The protein below binds the small molecule below.
Small molecule (SMILES): Cc1cc(CCCCCOc2ccc(C3=N[C@@H](C)CO3)cc2)on1

Sequence of chain 49.C:
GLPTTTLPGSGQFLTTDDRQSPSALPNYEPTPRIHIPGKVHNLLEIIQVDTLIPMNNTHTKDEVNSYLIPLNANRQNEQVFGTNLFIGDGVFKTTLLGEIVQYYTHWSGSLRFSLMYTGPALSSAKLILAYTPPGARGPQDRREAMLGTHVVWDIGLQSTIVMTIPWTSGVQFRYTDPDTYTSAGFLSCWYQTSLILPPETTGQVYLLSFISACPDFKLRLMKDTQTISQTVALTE

Sequence of chain 48.C:
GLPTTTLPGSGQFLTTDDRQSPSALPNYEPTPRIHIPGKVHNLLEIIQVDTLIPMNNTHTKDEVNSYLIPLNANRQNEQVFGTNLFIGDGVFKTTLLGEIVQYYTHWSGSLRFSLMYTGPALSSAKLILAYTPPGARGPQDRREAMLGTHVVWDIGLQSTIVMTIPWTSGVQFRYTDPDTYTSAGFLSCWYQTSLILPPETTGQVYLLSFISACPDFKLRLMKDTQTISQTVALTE

Sequence of chain 48.A:
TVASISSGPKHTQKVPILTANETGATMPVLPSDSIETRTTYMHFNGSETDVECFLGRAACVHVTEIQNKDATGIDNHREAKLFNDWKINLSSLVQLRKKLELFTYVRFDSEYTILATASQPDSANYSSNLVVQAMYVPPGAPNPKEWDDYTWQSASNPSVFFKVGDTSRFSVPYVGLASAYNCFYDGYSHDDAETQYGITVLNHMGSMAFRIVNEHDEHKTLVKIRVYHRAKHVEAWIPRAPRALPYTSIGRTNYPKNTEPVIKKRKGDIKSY

Binding-site contacts:
Ligand atom CM1 contacts residue PRO174 of chain 48.A at 3.8 Å (hydrophobic).
Ligand atom C6B contacts residue TYR128 of chain 48.A at 3.4 Å (hydrophobic).
Ligand atom C3C contacts residue TYR128 of chain 48.A at 3.3 Å (hydrophobic).
Ligand atom C2B contacts residue VAL188 of chain 48.A at 3.3 Å (hydrophobic).
Ligand atom C2A contacts residue TYR152 of chain 48.A at 3.8 Å (hydrophobic).
Ligand atom C4C contacts residue TYR197 of chain 48.A at 4.0 Å (hydrophobic).
Ligand atom CM1 contacts residue VAL176 of chain 48.A at 3.4 Å (hydrophobic).
Ligand atom C3 contacts residue ASN219 of chain 48.A at 3.9 Å.
Ligand atom C4 contacts residue LEU106 of chain 48.A at 3.6 Å (hydrophobic).
Ligand atom O1A contacts residue PHE186 of chain 48.A at 3.2 Å.
Ligand atom C5B contacts residue MET224 of chain 48.A at 3.2 Å (hydrophobic).
Ligand atom C2A contacts residue PHE186 of chain 48.A at 3.6 Å (hydrophobic).
Ligand atom C1B contacts residue ILE104 of chain 48.A at 4.0 Å (hydrophobic).
Ligand atom C6B contacts residue ILE104 of chain 48.A at 3.6 Å (hydrophobic).
Ligand atom C4A contacts residue PRO174 of chain 48.A at 3.4 Å (hydrophobic).
Ligand atom C4 contacts residue PHE124 of chain 48.A at 3.9 Å (hydrophobic).
Ligand atom N3A contacts residue TYR152 of chain 48.A at 3.6 Å.
Ligand atom C3B contacts residue TYR152 of chain 48.A at 3.6 Å (hydrophobic).
Ligand atom C1B contacts residue TYR128 of chain 48.A at 3.7 Å (hydrophobic).
Ligand atom C3B contacts residue VAL188 of chain 48.A at 3.5 Å (hydrophobic).
Ligand atom CM1 contacts residue SER175 of chain 48.A at 3.9 Å.
Ligand atom C6B contacts residue MET224 of chain 48.A at 3.6 Å (hydrophobic).
Ligand atom CM1 contacts residue LEU14 of chain 49.C at 3.3 Å (hydrophobic).
Ligand atom C2C contacts residue TYR197 of chain 48.A at 3.8 Å (hydrophobic).
Ligand atom C4B contacts residue PHE186 of chain 48.A at 3.9 Å (hydrophobic).
Ligand atom N2 contacts residue ASN219 of chain 48.A at 3.0 Å (h-bond).
Ligand atom O1 contacts residue ASN219 of chain 48.A at 3.9 Å.
Ligand atom C5 contacts residue LEU106 of chain 48.A at 3.8 Å (hydrophobic).
Ligand atom C4C contacts residue VAL191 of chain 48.A at 3.3 Å (hydrophobic).
Ligand atom C4 contacts residue TYR197 of chain 48.A at 3.9 Å (hydrophobic).
Ligand atom C5A contacts residue PHE186 of chain 48.A at 3.7 Å (hydrophobic).
Ligand atom N3A contacts residue PRO174 of chain 48.A at 3.9 Å.
Ligand atom C1B contacts residue VAL188 of chain 48.A at 3.7 Å (hydrophobic).
Ligand atom C1C contacts residue LEU106 of chain 48.A at 3.6 Å (hydrophobic).
Ligand atom C5A contacts residue VAL176 of chain 48.A at 3.8 Å (hydrophobic).
Ligand atom C5C contacts residue VAL191 of chain 48.A at 3.7 Å (hydrophobic).
Ligand atom C4B contacts residue TYR152 of chain 48.A at 4.0 Å (hydrophobic).
Ligand atom C5B contacts residue PHE186 of chain 48.A at 3.9 Å (hydrophobic).
Ligand atom N3A contacts residue ALA24 of chain 48.C at 3.9 Å.
Ligand atom O1B contacts residue TYR128 of chain 48.A at 3.4 Å (h-bond).